A protein and the small-molecule ligand that binds it are described below.
Small molecule (SMILES): CC(=O)N[C@H]1[C@H](O[C@H]2[C@H](O)[C@@H](NC(C)=O)CO[C@@H]2CO)O[C@H](CO)[C@@H](O)[C@@H]1O

Binding-site contacts:
Ligand atom C6 contacts residue ASN137 of chain 1.C at 3.9 Å.
Ligand atom C2 contacts residue ASN17 of chain 1.C at 2.6 Å.
Ligand atom O7 contacts residue ASN17 of chain 1.C at 3.2 Å (h-bond).
Ligand atom C4 contacts residue ASN17 of chain 1.C at 4.3 Å.
Ligand atom O5 contacts residue ASN17 of chain 1.C at 2.4 Å (h-bond).
Ligand atom C8 contacts residue ASN17 of chain 1.C at 4.1 Å.
Ligand atom C3 contacts residue ASN137 of chain 1.C at 4.4 Å.
Ligand atom C5 contacts residue ASN17 of chain 1.C at 3.7 Å.
Ligand atom C3 contacts residue ASN17 of chain 1.C at 3.9 Å.
Ligand atom C5 contacts residue ASN137 of chain 1.C at 3.6 Å.
Ligand atom C8 contacts residue CYS15 of chain 1.C at 3.3 Å (hydrophobic).
Ligand atom C7 contacts residue ASN17 of chain 1.C at 3.2 Å.
Ligand atom O5 contacts residue ASN137 of chain 1.C at 3.7 Å.
Ligand atom C4 contacts residue ASN137 of chain 1.C at 4.5 Å.
Ligand atom N2 contacts residue ASN17 of chain 1.C at 3.1 Å (h-bond).
Ligand atom C8 contacts residue VAL16 of chain 1.C at 4.4 Å (hydrophobic).
Ligand atom C1 contacts residue ASN137 of chain 1.C at 4.2 Å.
Ligand atom C1 contacts residue ASN17 of chain 1.C at 1.5 Å.

Sequence of chain 1.C:
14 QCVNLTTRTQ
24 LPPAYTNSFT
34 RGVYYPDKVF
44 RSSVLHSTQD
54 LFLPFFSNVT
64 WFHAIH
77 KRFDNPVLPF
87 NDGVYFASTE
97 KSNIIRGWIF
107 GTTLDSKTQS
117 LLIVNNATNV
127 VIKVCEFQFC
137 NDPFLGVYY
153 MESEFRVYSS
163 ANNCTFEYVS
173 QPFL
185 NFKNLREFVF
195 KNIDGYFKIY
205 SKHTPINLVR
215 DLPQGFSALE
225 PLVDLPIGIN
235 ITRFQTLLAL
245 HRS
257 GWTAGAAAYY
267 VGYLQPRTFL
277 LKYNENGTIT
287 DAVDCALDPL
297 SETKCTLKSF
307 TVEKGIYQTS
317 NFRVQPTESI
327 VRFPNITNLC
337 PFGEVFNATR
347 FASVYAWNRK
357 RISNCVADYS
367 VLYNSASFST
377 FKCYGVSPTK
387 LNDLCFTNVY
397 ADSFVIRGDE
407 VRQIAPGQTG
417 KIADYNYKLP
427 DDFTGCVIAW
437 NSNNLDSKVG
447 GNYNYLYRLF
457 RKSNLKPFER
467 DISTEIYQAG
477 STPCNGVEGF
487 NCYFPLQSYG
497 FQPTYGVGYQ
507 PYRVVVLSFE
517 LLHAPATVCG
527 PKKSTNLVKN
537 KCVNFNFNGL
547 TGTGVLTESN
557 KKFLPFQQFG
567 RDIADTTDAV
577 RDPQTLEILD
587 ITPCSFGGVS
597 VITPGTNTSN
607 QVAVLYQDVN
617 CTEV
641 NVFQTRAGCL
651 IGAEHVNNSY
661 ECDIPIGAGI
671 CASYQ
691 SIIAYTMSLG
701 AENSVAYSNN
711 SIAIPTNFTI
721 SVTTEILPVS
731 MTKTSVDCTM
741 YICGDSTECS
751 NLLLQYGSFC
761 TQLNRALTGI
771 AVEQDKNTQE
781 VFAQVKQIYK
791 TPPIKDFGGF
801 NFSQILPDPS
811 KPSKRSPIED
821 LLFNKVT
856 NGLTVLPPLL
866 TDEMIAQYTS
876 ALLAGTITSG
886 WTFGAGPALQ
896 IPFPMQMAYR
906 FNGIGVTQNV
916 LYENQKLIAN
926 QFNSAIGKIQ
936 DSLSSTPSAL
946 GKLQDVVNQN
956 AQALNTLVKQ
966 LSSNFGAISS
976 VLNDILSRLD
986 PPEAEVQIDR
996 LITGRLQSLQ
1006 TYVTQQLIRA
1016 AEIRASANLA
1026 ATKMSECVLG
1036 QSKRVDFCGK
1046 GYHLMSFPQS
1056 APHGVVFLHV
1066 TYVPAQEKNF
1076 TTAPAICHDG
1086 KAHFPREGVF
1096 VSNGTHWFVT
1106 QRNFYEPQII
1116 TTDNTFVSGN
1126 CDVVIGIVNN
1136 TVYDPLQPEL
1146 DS